The small molecule below binds the protein below.
Small molecule (SMILES): C=CC(C)(C)OC[C@H]1O[C@H](O[C@@H]2C3=C([C@H](C)COC(C)=O)C[C@H](O)[C@]3(C)/C=C3/[C@@H](COC)CC[C@H]3[C@@H](C)[C@H]2O)[C@H](O)[C@@H](OC(C)=O)[C@@H]1O

Sequence of chain 1.A:
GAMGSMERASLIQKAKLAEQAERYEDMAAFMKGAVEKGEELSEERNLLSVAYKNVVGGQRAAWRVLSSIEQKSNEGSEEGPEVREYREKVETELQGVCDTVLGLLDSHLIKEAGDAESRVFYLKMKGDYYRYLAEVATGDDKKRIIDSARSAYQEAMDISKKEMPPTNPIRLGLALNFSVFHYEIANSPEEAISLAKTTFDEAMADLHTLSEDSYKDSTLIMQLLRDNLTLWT

Sequence of chain 1.B:
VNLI

Binding-site contacts:
Ligand atom O29 contacts residue ASP220 of chain 1.A at 2.9 Å (salt-bridge).
Ligand atom C18 contacts residue ILE224 of chain 1.A at 3.9 Å (hydrophobic).
Ligand atom C6 contacts residue VAL51 of chain 1.A at 3.9 Å (hydrophobic).
Ligand atom C48 contacts residue GLU19 of chain 1.A at 4.0 Å.
Ligand atom C31 contacts residue LEU223 of chain 1.A at 3.6 Å (hydrophobic).
Ligand atom O16 contacts residue ASP220 of chain 1.A at 2.9 Å (salt-bridge).
Ligand atom O16 contacts residue PRO172 of chain 1.A at 3.7 Å.
Ligand atom C38 contacts residue MET128 of chain 1.A at 3.5 Å (hydrophobic).
Ligand atom C25 contacts residue ILE224 of chain 1.A at 4.0 Å (hydrophobic).
Ligand atom C7 contacts residue VAL51 of chain 1.A at 3.8 Å (hydrophobic).
Ligand atom C42 contacts residue LYS219 of chain 1.A at 4.1 Å.
Ligand atom C27 contacts residue LYS127 of chain 1.A at 3.7 Å.
Ligand atom C9 contacts residue ASP220 of chain 1.A at 3.7 Å.
Ligand atom C18 contacts residue ASP220 of chain 1.A at 3.8 Å.
Ligand atom O13 contacts residue VAL51 of chain 1.A at 3.6 Å.
Ligand atom O8 contacts residue ASP220 of chain 1.A at 3.8 Å.
Ligand atom O24 contacts residue ASP220 of chain 1.A at 3.5 Å.
Ligand atom C48 contacts residue VAL51 of chain 1.A at 3.6 Å (hydrophobic).
Ligand atom C38 contacts residue LYS127 of chain 1.A at 3.5 Å.
Ligand atom C38 contacts residue PHE124 of chain 1.A at 3.7 Å (hydrophobic).
Ligand atom C11 contacts residue ASP220 of chain 1.A at 3.6 Å.
Ligand atom O24 contacts residue LEU223 of chain 1.A at 3.8 Å.
Ligand atom O22 contacts residue ASN47 of chain 1.A at 3.4 Å (h-bond).
Ligand atom O32 contacts residue LYS127 of chain 1.A at 2.8 Å (salt-bridge).
Ligand atom C18 contacts residue ILE5 of chain 1.B at 4.0 Å (hydrophobic).
Ligand atom C10 contacts residue ILE5 of chain 1.B at 4.1 Å (hydrophobic).
Ligand atom O37 contacts residue LEU223 of chain 1.A at 3.7 Å.
Ligand atom O43 contacts residue ASP220 of chain 1.A at 3.4 Å.
Ligand atom C23 contacts residue ILE173 of chain 1.A at 3.9 Å (hydrophobic).
Ligand atom C25 contacts residue PRO172 of chain 1.A at 3.5 Å (hydrophobic).
Ligand atom C7 contacts residue SER50 of chain 1.A at 4.0 Å.
Ligand atom C36 contacts residue LYS219 of chain 1.A at 4.0 Å.
Ligand atom C20 contacts residue LYS127 of chain 1.A at 3.8 Å.
Ligand atom O13 contacts residue LYS54 of chain 1.A at 3.7 Å.
Ligand atom C14 contacts residue ASN47 of chain 1.A at 3.6 Å.
Ligand atom C27 contacts residue PHE124 of chain 1.A at 3.6 Å (hydrophobic).
Ligand atom C7 contacts residue ASN47 of chain 1.A at 3.6 Å.
Ligand atom C23 contacts residue PHE124 of chain 1.A at 3.8 Å (hydrophobic).
Ligand atom C26 contacts residue LYS127 of chain 1.A at 3.9 Å.
Ligand atom C23 contacts residue ASN47 of chain 1.A at 3.6 Å.